Sequence of chain 1.A:
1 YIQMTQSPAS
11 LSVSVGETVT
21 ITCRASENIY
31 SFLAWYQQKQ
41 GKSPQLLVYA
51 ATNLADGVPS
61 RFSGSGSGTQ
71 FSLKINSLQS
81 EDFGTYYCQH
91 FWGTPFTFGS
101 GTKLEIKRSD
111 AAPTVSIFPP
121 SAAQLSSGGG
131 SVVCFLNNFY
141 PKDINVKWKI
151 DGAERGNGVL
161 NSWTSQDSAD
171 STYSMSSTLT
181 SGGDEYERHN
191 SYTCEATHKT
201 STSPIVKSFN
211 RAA

Sequence of chain 1.B:
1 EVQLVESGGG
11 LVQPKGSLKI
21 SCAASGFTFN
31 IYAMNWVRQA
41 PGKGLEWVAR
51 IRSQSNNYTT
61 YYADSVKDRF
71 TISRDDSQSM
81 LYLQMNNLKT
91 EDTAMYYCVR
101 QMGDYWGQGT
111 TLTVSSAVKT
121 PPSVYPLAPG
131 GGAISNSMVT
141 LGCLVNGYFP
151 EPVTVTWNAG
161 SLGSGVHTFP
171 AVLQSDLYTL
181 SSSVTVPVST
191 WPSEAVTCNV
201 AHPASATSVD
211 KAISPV

Binding-site contacts:
Ligand atom O contacts residue ARG52 of chain 1.B at 3.0 Å (salt-bridge).
Ligand atom CB contacts residue ILE31 of chain 1.B at 2.9 Å (hydrophobic).
Ligand atom C contacts residue ALA33 of chain 1.B at 3.9 Å (hydrophobic).
Ligand atom C contacts residue ILE31 of chain 1.B at 3.7 Å (hydrophobic).
Ligand atom OG contacts residue ARG52 of chain 1.B at 2.8 Å (salt-bridge).
Ligand atom OD2 contacts residue ALA33 of chain 1.B at 3.6 Å.
Ligand atom CG contacts residue ASN56 of chain 1.B at 3.5 Å.
Ligand atom OD1 contacts residue SER53 of chain 1.B at 2.7 Å (h-bond).
Ligand atom CD contacts residue GLN101 of chain 1.B at 3.2 Å.
Ligand atom O contacts residue ASN56 of chain 1.B at 4.0 Å.
Ligand atom CG contacts residue ILE31 of chain 1.B at 3.7 Å (hydrophobic).
Ligand atom CB contacts residue ILE31 of chain 1.B at 3.9 Å (hydrophobic).
Ligand atom CB contacts residue ASN56 of chain 1.B at 4.0 Å.
Ligand atom OG contacts residue ASN56 of chain 1.B at 3.8 Å.
Ligand atom O contacts residue ARG52 of chain 1.B at 3.5 Å (salt-bridge).
Ligand atom NE2 contacts residue PHE91 of chain 1.A at 2.9 Å (h-bond).
Ligand atom CA contacts residue ILE31 of chain 1.B at 4.0 Å (hydrophobic).
Ligand atom O contacts residue ALA33 of chain 1.B at 2.8 Å (h-bond).
Ligand atom CG contacts residue SER53 of chain 1.B at 3.7 Å.
Ligand atom OD2 contacts residue ARG52 of chain 1.B at 2.7 Å (salt-bridge).
Ligand atom CA contacts residue ARG52 of chain 1.B at 3.6 Å.
Ligand atom OD1 contacts residue ASN56 of chain 1.B at 3.1 Å (h-bond).
Ligand atom C contacts residue ARG52 of chain 1.B at 3.8 Å.
Ligand atom N contacts residue ARG52 of chain 1.B at 3.7 Å.
Ligand atom OD1 contacts residue ARG52 of chain 1.B at 3.6 Å.
Ligand atom CB contacts residue SER53 of chain 1.B at 4.0 Å.
Ligand atom C contacts residue GLN101 of chain 1.B at 3.9 Å.
Ligand atom CG contacts residue MET102 of chain 1.B at 3.9 Å (hydrophobic).
Ligand atom O contacts residue GLN101 of chain 1.B at 3.4 Å.
Ligand atom CA contacts residue TYR32 of chain 1.B at 3.7 Å (hydrophobic).
Ligand atom O contacts residue GLN101 of chain 1.B at 3.8 Å.
Ligand atom OE1 contacts residue PHE32 of chain 1.A at 3.5 Å.
Ligand atom CB contacts residue TYR32 of chain 1.B at 3.6 Å (hydrophobic).
Ligand atom C contacts residue ARG52 of chain 1.B at 3.7 Å.
Ligand atom CG contacts residue ARG52 of chain 1.B at 3.5 Å.
Ligand atom CD contacts residue PHE91 of chain 1.A at 3.9 Å (hydrophobic).
Ligand atom CG contacts residue GLN101 of chain 1.B at 3.5 Å.
Ligand atom CB contacts residue ARG52 of chain 1.B at 3.8 Å.
Ligand atom O contacts residue ILE31 of chain 1.B at 3.8 Å.
Ligand atom O contacts residue TYR32 of chain 1.B at 3.4 Å.

The protein below binds the small molecule below.
Small molecule (SMILES): CC(C)C[C@H](N)C(=O)N[C@@H](CC(N)=O)C(=O)N1CCC[C@H]1C(=O)N[C@@H](CC(=O)O)C(=O)N1CCC[C@H]1C(=O)N[C@@H](CO)C(=O)N[C@H](C=O)CCC(N)=O